The small molecule below binds the protein below.
Small molecule (SMILES): CC(=O)N[C@H]1[C@H](O[C@H]2[C@H](O)[C@@H](NC(C)=O)CO[C@@H]2CO)O[C@H](CO)[C@@H](O)[C@@H]1O

Binding-site contacts:
Ligand atom C8 contacts residue THR106 of chain 1.B at 3.6 Å.
Ligand atom O5 contacts residue ASN104 of chain 1.B at 2.4 Å (h-bond).
Ligand atom C7 contacts residue ASN107 of chain 1.B at 3.9 Å.
Ligand atom O5 contacts residue ASN107 of chain 1.B at 4.5 Å.
Ligand atom C2 contacts residue ASN104 of chain 1.B at 2.4 Å.
Ligand atom C6 contacts residue VAL109 of chain 1.B at 3.9 Å (hydrophobic).
Ligand atom N2 contacts residue THR106 of chain 1.B at 3.9 Å.
Ligand atom C5 contacts residue ASN107 of chain 1.B at 4.0 Å.
Ligand atom C8 contacts residue VAL153 of chain 1.B at 3.8 Å (hydrophobic).
Ligand atom C5 contacts residue ASN104 of chain 1.B at 3.7 Å.
Ligand atom O7 contacts residue ASN107 of chain 1.B at 3.1 Å (h-bond).
Ligand atom C7 contacts residue THR106 of chain 1.B at 4.2 Å.
Ligand atom O7 contacts residue ASN104 of chain 1.B at 3.4 Å (h-bond).
Ligand atom C3 contacts residue ASN104 of chain 1.B at 3.8 Å.
Ligand atom C8 contacts residue ASN107 of chain 1.B at 4.1 Å.
Ligand atom N2 contacts residue ASN104 of chain 1.B at 2.8 Å (h-bond).
Ligand atom C1 contacts residue ASN107 of chain 1.B at 4.4 Å.
Ligand atom C7 contacts residue ASN104 of chain 1.B at 3.3 Å.
Ligand atom C1 contacts residue ASN104 of chain 1.B at 1.4 Å.
Ligand atom C4 contacts residue ASN104 of chain 1.B at 4.3 Å.
Ligand atom C8 contacts residue ASN104 of chain 1.B at 4.1 Å.

Sequence of chain 1.B:
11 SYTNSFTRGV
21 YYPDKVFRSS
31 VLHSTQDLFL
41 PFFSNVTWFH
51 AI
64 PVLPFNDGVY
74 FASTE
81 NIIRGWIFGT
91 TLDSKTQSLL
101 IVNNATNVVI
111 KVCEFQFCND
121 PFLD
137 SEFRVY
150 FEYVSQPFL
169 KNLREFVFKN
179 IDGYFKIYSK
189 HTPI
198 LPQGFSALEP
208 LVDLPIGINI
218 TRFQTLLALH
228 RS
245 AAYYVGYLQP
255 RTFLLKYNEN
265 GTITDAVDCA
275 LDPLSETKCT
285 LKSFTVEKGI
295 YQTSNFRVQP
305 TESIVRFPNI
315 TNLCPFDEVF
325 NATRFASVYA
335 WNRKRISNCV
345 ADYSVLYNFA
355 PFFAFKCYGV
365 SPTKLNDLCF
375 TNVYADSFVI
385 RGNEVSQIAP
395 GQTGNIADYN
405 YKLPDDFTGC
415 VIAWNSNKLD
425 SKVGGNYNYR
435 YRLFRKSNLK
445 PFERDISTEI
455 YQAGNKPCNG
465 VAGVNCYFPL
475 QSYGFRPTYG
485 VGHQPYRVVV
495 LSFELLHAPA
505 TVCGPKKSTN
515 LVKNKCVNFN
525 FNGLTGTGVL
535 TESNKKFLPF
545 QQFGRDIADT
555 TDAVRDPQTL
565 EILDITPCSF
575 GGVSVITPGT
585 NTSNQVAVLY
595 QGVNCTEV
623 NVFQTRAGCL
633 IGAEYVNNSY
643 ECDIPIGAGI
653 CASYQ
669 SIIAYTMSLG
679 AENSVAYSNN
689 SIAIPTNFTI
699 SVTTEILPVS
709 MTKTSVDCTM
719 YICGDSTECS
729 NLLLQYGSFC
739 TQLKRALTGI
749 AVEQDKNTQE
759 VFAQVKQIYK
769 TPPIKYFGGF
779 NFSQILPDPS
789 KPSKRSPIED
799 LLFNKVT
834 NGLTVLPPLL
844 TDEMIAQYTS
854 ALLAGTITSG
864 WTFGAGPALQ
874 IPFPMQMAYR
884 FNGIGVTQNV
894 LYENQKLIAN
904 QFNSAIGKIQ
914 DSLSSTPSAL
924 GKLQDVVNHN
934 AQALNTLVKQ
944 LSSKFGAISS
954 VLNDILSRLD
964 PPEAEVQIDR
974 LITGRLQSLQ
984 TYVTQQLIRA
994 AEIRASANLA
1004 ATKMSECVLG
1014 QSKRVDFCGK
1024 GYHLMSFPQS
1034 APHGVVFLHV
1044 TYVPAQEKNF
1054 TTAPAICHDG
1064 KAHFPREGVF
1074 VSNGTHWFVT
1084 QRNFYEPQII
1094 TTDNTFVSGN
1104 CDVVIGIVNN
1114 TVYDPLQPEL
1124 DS